Sequence of chain 2.A:
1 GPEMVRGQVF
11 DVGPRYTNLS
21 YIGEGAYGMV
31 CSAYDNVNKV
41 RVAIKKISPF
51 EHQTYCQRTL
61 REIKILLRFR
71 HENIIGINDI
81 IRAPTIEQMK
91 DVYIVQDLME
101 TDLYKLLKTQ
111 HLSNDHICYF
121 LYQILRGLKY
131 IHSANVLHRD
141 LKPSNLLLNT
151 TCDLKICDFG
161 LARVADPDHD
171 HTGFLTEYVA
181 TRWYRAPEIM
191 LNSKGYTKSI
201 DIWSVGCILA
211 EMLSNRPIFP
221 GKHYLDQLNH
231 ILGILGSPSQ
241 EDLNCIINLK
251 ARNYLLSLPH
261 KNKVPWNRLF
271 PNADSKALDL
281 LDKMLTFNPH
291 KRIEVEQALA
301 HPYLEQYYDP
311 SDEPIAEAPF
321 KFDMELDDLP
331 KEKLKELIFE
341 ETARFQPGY

This protein binds this small molecule.
Small molecule (SMILES): Nc1ncnc2c1c(I)cn2[C@@H]1O[C@H](CO)[C@@H](O)[C@H]1O

Binding-site contacts:
Ligand atom C3' contacts residue SER144 of chain 2.A at 3.5 Å.
Ligand atom O5' contacts residue ASP158 of chain 2.A at 2.8 Å (salt-bridge).
Ligand atom N1 contacts residue MET99 of chain 2.A at 3.0 Å (h-bond).
Ligand atom O4' contacts residue GLY23 of chain 2.A at 3.7 Å.
Ligand atom O3' contacts residue SER144 of chain 2.A at 2.6 Å (h-bond).
Ligand atom C6 contacts residue MET99 of chain 2.A at 4.0 Å (hydrophobic).
Ligand atom IAE contacts residue GLN96 of chain 2.A at 3.2 Å.
Ligand atom C5' contacts residue GLU24 of chain 2.A at 3.7 Å.
Ligand atom N9 contacts residue VAL30 of chain 2.A at 4.0 Å.
Ligand atom O2' contacts residue EDO1 of chain 2.E at 3.5 Å.
Ligand atom O4' contacts residue VAL30 of chain 2.A at 3.9 Å.
Ligand atom C6 contacts residue LEU147 of chain 2.A at 3.6 Å (hydrophobic).
Ligand atom C8 contacts residue VAL30 of chain 2.A at 3.9 Å (hydrophobic).
Ligand atom N9 contacts residue LEU147 of chain 2.A at 3.8 Å.
Ligand atom N6 contacts residue LEU147 of chain 2.A at 3.7 Å.
Ligand atom C2' contacts residue SER144 of chain 2.A at 4.0 Å.
Ligand atom N6 contacts residue ASP97 of chain 2.A at 2.8 Å (salt-bridge).
Ligand atom O2' contacts residue ASP102 of chain 2.A at 2.4 Å (salt-bridge).
Ligand atom C3' contacts residue ASP102 of chain 2.A at 4.0 Å.
Ligand atom C5' contacts residue ASP158 of chain 2.A at 3.6 Å.
Ligand atom C1' contacts residue ILE22 of chain 2.A at 3.7 Å (hydrophobic).
Ligand atom O3' contacts residue ASP102 of chain 2.A at 3.4 Å (salt-bridge).
Ligand atom O3' contacts residue EDO1 of chain 2.E at 3.1 Å (h-bond).
Ligand atom N6 contacts residue MET99 of chain 2.A at 4.0 Å.
Ligand atom N6 contacts residue ALA43 of chain 2.A at 3.4 Å.
Ligand atom O5' contacts residue VAL30 of chain 2.A at 3.9 Å.
Ligand atom C4' contacts residue EDO1 of chain 2.E at 3.9 Å.
Ligand atom N1 contacts residue LEU98 of chain 2.A at 3.9 Å.
Ligand atom C2 contacts residue MET99 of chain 2.A at 3.2 Å (hydrophobic).
Ligand atom C6 contacts residue ASP97 of chain 2.A at 3.9 Å.
Ligand atom N3 contacts residue LEU147 of chain 2.A at 3.8 Å.
Ligand atom N3 contacts residue ILE22 of chain 2.A at 3.5 Å.
Ligand atom C6 contacts residue ALA43 of chain 2.A at 3.7 Å (hydrophobic).
Ligand atom O2' contacts residue LYS105 of chain 2.A at 3.8 Å.
Ligand atom C5 contacts residue LEU147 of chain 2.A at 3.7 Å (hydrophobic).
Ligand atom C2' contacts residue ASP102 of chain 2.A at 3.4 Å.
Ligand atom C7 contacts residue LEU147 of chain 2.A at 4.0 Å (hydrophobic).
Ligand atom C2' contacts residue LEU147 of chain 2.A at 3.8 Å (hydrophobic).
Ligand atom C4 contacts residue LEU147 of chain 2.A at 3.6 Å (hydrophobic).
Ligand atom C7 contacts residue VAL30 of chain 2.A at 4.0 Å (hydrophobic).